Sequence of chain 44.F:
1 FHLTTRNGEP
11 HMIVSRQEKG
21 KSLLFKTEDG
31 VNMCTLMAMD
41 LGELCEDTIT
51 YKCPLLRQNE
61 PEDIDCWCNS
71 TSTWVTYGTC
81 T

A protein and the small-molecule ligand that binds it are described below.
Small molecule (SMILES): CC(=O)N[C@@H]1[C@@H](O)[C@H](O)[C@@H](CO)O[C@H]1O

Binding-site contacts:
Ligand atom C8 contacts residue SER70 of chain 44.F at 3.7 Å.
Ligand atom C8 contacts residue ARG57 of chain 44.F at 4.2 Å.
Ligand atom O1 contacts residue ASN69 of chain 44.F at 2.1 Å (h-bond).
Ligand atom C3 contacts residue NAG1 of chain 44.DA at 3.7 Å.
Ligand atom O7 contacts residue ASN69 of chain 44.F at 3.8 Å.
Ligand atom O1 contacts residue VAL31 of chain 44.F at 3.4 Å (h-bond).
Ligand atom C2 contacts residue VAL31 of chain 44.F at 4.0 Å (hydrophobic).
Ligand atom C5 contacts residue MET33 of chain 44.F at 3.7 Å (hydrophobic).
Ligand atom O4 contacts residue NAG1 of chain 44.DA at 3.0 Å.
Ligand atom O5 contacts residue MET33 of chain 44.F at 4.2 Å.
Ligand atom O1 contacts residue SER70 of chain 44.F at 4.2 Å.
Ligand atom O1 contacts residue MET33 of chain 44.F at 3.9 Å.
Ligand atom C2 contacts residue ASN69 of chain 44.F at 4.2 Å.
Ligand atom O5 contacts residue ASN69 of chain 44.F at 2.8 Å (h-bond).
Ligand atom C7 contacts residue ASN69 of chain 44.F at 3.8 Å.
Ligand atom C7 contacts residue SER70 of chain 44.F at 4.4 Å.
Ligand atom C6 contacts residue MET33 of chain 44.F at 3.5 Å (hydrophobic).
Ligand atom C4 contacts residue NAG1 of chain 44.DA at 3.2 Å.
Ligand atom O6 contacts residue NAG1 of chain 44.DA at 3.0 Å.
Ligand atom C6 contacts residue LEU24 of chain 44.F at 4.5 Å (hydrophobic).
Ligand atom C5 contacts residue NAG1 of chain 44.DA at 4.3 Å.
Ligand atom O3 contacts residue VAL31 of chain 44.F at 3.6 Å.
Ligand atom N2 contacts residue ASN69 of chain 44.F at 4.3 Å.
Ligand atom C1 contacts residue ASN69 of chain 44.F at 2.7 Å.
Ligand atom C5 contacts residue ASN69 of chain 44.F at 3.7 Å.
Ligand atom C6 contacts residue NAG1 of chain 44.DA at 4.3 Å.
Ligand atom C6 contacts residue ASN69 of chain 44.F at 4.4 Å.
Ligand atom C8 contacts residue ASN69 of chain 44.F at 3.4 Å.
Ligand atom N2 contacts residue VAL31 of chain 44.F at 4.0 Å.
Ligand atom C5 contacts residue VAL31 of chain 44.F at 4.2 Å (hydrophobic).
Ligand atom O4 contacts residue VAL31 of chain 44.F at 3.3 Å.
Ligand atom C3 contacts residue VAL31 of chain 44.F at 3.0 Å (hydrophobic).
Ligand atom C4 contacts residue VAL31 of chain 44.F at 3.8 Å (hydrophobic).
Ligand atom O3 contacts residue NAG1 of chain 44.DA at 2.6 Å (h-bond).
Ligand atom C1 contacts residue VAL31 of chain 44.F at 4.3 Å (hydrophobic).